This protein binds this small molecule.
Small molecule (SMILES): Nc1ncnc2c1ncn2[C@@H]1O[C@H](CO[P](=O)(O)OC(=O)[C@@H](N)Cc2c[nH]c3ccccc23)[C@@H](O)[C@H]1O

Binding-site contacts:
Ligand atom O3' contacts residue VAL146 of chain 1.B at 3.3 Å.
Ligand atom O5' contacts residue ASN20 of chain 1.B at 3.5 Å (h-bond).
Ligand atom O1P contacts residue LYS198 of chain 1.B at 3.3 Å.
Ligand atom N3 contacts residue ALA184 of chain 1.B at 3.6 Å (h-bond).
Ligand atom O4' contacts residue ASN20 of chain 1.B at 3.1 Å (h-bond).
Ligand atom C2 contacts residue GLY19 of chain 1.B at 3.0 Å.
Ligand atom CA contacts residue GLN150 of chain 1.B at 3.5 Å.
Ligand atom O2' contacts residue ASP149 of chain 1.B at 2.7 Å (salt-bridge).
Ligand atom N1 contacts residue GLY19 of chain 1.B at 3.5 Å (h-bond).
Ligand atom O2' contacts residue GLY147 of chain 1.B at 2.9 Å (h-bond).
Ligand atom C4 contacts residue GLY19 of chain 1.B at 3.5 Å.
Ligand atom C2' contacts residue ASP149 of chain 1.B at 3.4 Å.
Ligand atom C2 contacts residue ALA184 of chain 1.B at 3.2 Å (hydrophobic).
Ligand atom CD1 contacts residue HIS45 of chain 1.B at 3.5 Å.
Ligand atom N9 contacts residue ASP149 of chain 1.B at 3.5 Å (salt-bridge).
Ligand atom N6 contacts residue VAL186 of chain 1.B at 2.8 Å (h-bond).
Ligand atom O1P contacts residue ALA10 of chain 1.B at 3.5 Å.
Ligand atom N1 contacts residue VAL186 of chain 1.B at 2.9 Å (h-bond).
Ligand atom CZ3 contacts residue GLY9 of chain 1.B at 3.6 Å.
Ligand atom O contacts residue GLN150 of chain 1.B at 3.0 Å (h-bond).
Ligand atom N6 contacts residue MET196 of chain 1.B at 2.9 Å (h-bond).
Ligand atom O1P contacts residue GLN11 of chain 1.B at 2.9 Å (h-bond).
Ligand atom C8 contacts residue LYS195 of chain 1.B at 3.6 Å.
Ligand atom C8 contacts residue ASN20 of chain 1.B at 3.1 Å.
Ligand atom O2' contacts residue GLN150 of chain 1.B at 3.3 Å.
Ligand atom NH3 contacts residue MET132 of chain 1.B at 3.5 Å (h-bond).
Ligand atom O3' contacts residue GLY147 of chain 1.B at 3.2 Å (h-bond).
Ligand atom NH3 contacts residue TYR128 of chain 1.B at 2.7 Å (h-bond).
Ligand atom N1 contacts residue ARG185 of chain 1.B at 3.5 Å.
Ligand atom N9 contacts residue ASN20 of chain 1.B at 3.5 Å (h-bond).
Ligand atom NE1 contacts residue ASP135 of chain 1.B at 3.0 Å (salt-bridge).
Ligand atom CE3 contacts residue GLY9 of chain 1.B at 3.5 Å.
Ligand atom O2P contacts residue LYS198 of chain 1.B at 3.3 Å.
Ligand atom N6 contacts residue LYS195 of chain 1.B at 3.4 Å.
Ligand atom N7 contacts residue LYS195 of chain 1.B at 2.8 Å (salt-bridge).
Ligand atom CZ3 contacts residue SER8 of chain 1.B at 3.6 Å.
Ligand atom N3 contacts residue GLY23 of chain 1.B at 3.6 Å.
Ligand atom NH3 contacts residue GLN150 of chain 1.B at 2.8 Å (h-bond).
Ligand atom N3 contacts residue GLY19 of chain 1.B at 3.0 Å (h-bond).
Ligand atom CA contacts residue TYR128 of chain 1.B at 3.5 Å (hydrophobic).

Sequence of chain 1.B:
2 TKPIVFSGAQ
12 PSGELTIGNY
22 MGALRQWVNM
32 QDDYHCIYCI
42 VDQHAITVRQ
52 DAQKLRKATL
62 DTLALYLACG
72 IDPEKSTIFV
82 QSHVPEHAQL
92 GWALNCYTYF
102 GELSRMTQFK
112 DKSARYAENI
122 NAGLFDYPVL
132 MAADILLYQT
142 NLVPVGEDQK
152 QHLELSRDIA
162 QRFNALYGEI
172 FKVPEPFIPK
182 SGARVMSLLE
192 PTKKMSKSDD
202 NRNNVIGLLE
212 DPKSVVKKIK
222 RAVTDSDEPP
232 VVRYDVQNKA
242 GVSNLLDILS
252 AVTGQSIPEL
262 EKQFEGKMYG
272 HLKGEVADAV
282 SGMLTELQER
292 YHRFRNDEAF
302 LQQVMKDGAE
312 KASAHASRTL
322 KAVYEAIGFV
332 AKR